Sequence of chain 1.A:
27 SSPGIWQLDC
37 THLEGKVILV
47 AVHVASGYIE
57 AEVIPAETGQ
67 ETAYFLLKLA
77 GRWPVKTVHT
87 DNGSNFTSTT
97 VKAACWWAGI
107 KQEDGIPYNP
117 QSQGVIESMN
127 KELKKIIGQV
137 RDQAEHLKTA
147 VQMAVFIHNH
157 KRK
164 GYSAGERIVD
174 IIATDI

A small-molecule ligand and the protein it binds are described below.
Small molecule (SMILES): CC(C)C[C@H](CNC(=O)CCCN)Cc1ccc2c(c1C(=O)O)OCO2

Sequence of chain 1.B:
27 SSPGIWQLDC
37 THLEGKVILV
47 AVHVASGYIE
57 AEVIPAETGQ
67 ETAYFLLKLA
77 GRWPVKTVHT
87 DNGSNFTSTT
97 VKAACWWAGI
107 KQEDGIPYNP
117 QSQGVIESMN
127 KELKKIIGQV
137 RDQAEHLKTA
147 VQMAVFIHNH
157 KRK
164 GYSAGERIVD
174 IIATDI

Binding-site contacts:
Ligand atom O14 contacts residue GLN66 of chain 1.B at 3.0 Å.
Ligand atom C3 contacts residue TRP103 of chain 1.B at 4.0 Å (hydrophobic).
Ligand atom C17 contacts residue THR145 of chain 1.A at 3.4 Å.
Ligand atom C2 contacts residue MET149 of chain 1.A at 3.6 Å (hydrophobic).
Ligand atom C11 contacts residue THR145 of chain 1.A at 3.9 Å.
Ligand atom C7 contacts residue THR145 of chain 1.A at 3.8 Å.
Ligand atom C11 contacts residue GLN66 of chain 1.B at 3.5 Å.
Ligand atom C1 contacts residue ALA99 of chain 1.B at 3.8 Å (hydrophobic).
Ligand atom O19 contacts residue ALA140 of chain 1.A at 3.7 Å.
Ligand atom C17 contacts residue GLU141 of chain 1.A at 3.5 Å.
Ligand atom N27 contacts residue ASP138 of chain 1.A at 3.1 Å (salt-bridge).
Ligand atom C15 contacts residue THR145 of chain 1.A at 3.7 Å.
Ligand atom C9 contacts residue THR145 of chain 1.A at 3.3 Å.
Ligand atom C1 contacts residue ALA100 of chain 1.B at 3.7 Å (hydrophobic).
Ligand atom O18 contacts residue THR145 of chain 1.A at 2.7 Å (h-bond).
Ligand atom C20 contacts residue THR96 of chain 1.B at 4.0 Å.
Ligand atom C13 contacts residue THR96 of chain 1.B at 3.9 Å.
Ligand atom C15 contacts residue LYS144 of chain 1.A at 4.0 Å.
Ligand atom C8 contacts residue THR145 of chain 1.A at 3.6 Å.
Ligand atom O14 contacts residue TYR70 of chain 1.B at 3.6 Å.
Ligand atom C17 contacts residue HIS142 of chain 1.A at 4.0 Å.
Ligand atom C15 contacts residue GLN66 of chain 1.B at 3.6 Å.
Ligand atom O19 contacts residue GLU141 of chain 1.A at 3.0 Å (salt-bridge).
Ligand atom C25 contacts residue GLN139 of chain 1.A at 3.6 Å.
Ligand atom C4 contacts residue GLN139 of chain 1.A at 3.9 Å.
Ligand atom O16 contacts residue GLN66 of chain 1.B at 3.5 Å (h-bond).
Ligand atom C10 contacts residue GLN66 of chain 1.B at 3.9 Å.
Ligand atom C12 contacts residue TYR70 of chain 1.B at 3.9 Å (hydrophobic).
Ligand atom C17 contacts residue ALA140 of chain 1.A at 4.0 Å (hydrophobic).
Ligand atom O18 contacts residue GLU141 of chain 1.A at 3.4 Å (salt-bridge).
Ligand atom O18 contacts residue HIS142 of chain 1.A at 3.0 Å (h-bond).
Ligand atom C3 contacts residue MET149 of chain 1.A at 3.9 Å (hydrophobic).
Ligand atom C15 contacts residue HIS142 of chain 1.A at 3.9 Å.
Ligand atom C3 contacts residue GLN139 of chain 1.A at 3.9 Å.
Ligand atom O16 contacts residue HIS142 of chain 1.A at 3.1 Å (h-bond).
Ligand atom C10 contacts residue THR145 of chain 1.A at 3.2 Å.
Ligand atom C2 contacts residue GLN139 of chain 1.A at 4.0 Å.
Ligand atom C12 contacts residue GLN66 of chain 1.B at 3.6 Å.
Ligand atom O16 contacts residue THR145 of chain 1.A at 3.2 Å (h-bond).
Ligand atom O18 contacts residue ALA140 of chain 1.A at 3.7 Å.